A small-molecule ligand and the protein it binds are described below.
Small molecule (SMILES): C[C@@H](Cc1ccsc1)NC(=O)NC[C@H](Cc1ccc(O)cc1)N(C)C

Sequence of chain 1.F:
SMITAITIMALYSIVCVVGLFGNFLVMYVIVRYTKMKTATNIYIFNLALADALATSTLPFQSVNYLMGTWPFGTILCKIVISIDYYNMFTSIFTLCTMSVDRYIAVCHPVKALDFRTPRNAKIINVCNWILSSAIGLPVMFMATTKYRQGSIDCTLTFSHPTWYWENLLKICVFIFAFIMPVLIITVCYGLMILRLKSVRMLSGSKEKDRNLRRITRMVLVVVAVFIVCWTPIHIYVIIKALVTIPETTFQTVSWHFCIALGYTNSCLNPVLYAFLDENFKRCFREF

Binding-site contacts:
Ligand atom C19 contacts residue VAL237 of chain 1.F at 3.6 Å (hydrophobic).
Ligand atom C09 contacts residue GLN125 of chain 1.F at 3.9 Å.
Ligand atom C24 contacts residue ASP148 of chain 1.F at 3.3 Å.
Ligand atom C25 contacts residue MET152 of chain 1.F at 3.7 Å (hydrophobic).
Ligand atom N03 contacts residue ASP148 of chain 1.F at 3.7 Å.
Ligand atom C09 contacts residue VAL144 of chain 1.F at 3.9 Å (hydrophobic).
Ligand atom C10 contacts residue ASP148 of chain 1.F at 3.2 Å.
Ligand atom O20 contacts residue LYS234 of chain 1.F at 3.9 Å.
Ligand atom C24 contacts residue TYR327 of chain 1.F at 3.4 Å (hydrophobic).
Ligand atom O01 contacts residue TRP319 of chain 1.F at 4.1 Å.
Ligand atom C22 contacts residue TYR149 of chain 1.F at 3.5 Å (hydrophobic).
Ligand atom C09 contacts residue ILE145 of chain 1.F at 3.7 Å (hydrophobic).
Ligand atom C25 contacts residue ASP148 of chain 1.F at 3.4 Å.
Ligand atom C10 contacts residue ILE145 of chain 1.F at 3.8 Å (hydrophobic).
Ligand atom C24 contacts residue MET152 of chain 1.F at 3.7 Å (hydrophobic).
Ligand atom N23 contacts residue ASP148 of chain 1.F at 3.2 Å (salt-bridge).
Ligand atom N03 contacts residue GLN125 of chain 1.F at 3.6 Å.
Ligand atom O20 contacts residue VAL237 of chain 1.F at 3.9 Å.
Ligand atom C19 contacts residue VAL301 of chain 1.F at 4.1 Å (hydrophobic).
Ligand atom S08 contacts residue TRP134 of chain 1.F at 4.1 Å.
Ligand atom C07 contacts residue GLN125 of chain 1.F at 4.1 Å.
Ligand atom C18 contacts residue VAL237 of chain 1.F at 3.7 Å (hydrophobic).
Ligand atom C09 contacts residue ASP148 of chain 1.F at 3.4 Å.
Ligand atom N12 contacts residue TYR327 of chain 1.F at 4.1 Å.
Ligand atom C21 contacts residue TYR149 of chain 1.F at 3.6 Å (hydrophobic).
Ligand atom C15 contacts residue MET152 of chain 1.F at 3.9 Å (hydrophobic).
Ligand atom C09 contacts residue THR121 of chain 1.F at 3.9 Å.
Ligand atom C10 contacts residue GLN125 of chain 1.F at 4.0 Å.
Ligand atom N23 contacts residue TYR327 of chain 1.F at 3.8 Å.
Ligand atom S08 contacts residue VAL144 of chain 1.F at 3.7 Å.
Ligand atom N12 contacts residue GLN125 of chain 1.F at 3.7 Å.
Ligand atom C21 contacts residue VAL237 of chain 1.F at 4.0 Å (hydrophobic).
Ligand atom N12 contacts residue ASP148 of chain 1.F at 3.4 Å (salt-bridge).
Ligand atom C07 contacts residue ASN128 of chain 1.F at 4.0 Å.
Ligand atom C02 contacts residue ASP148 of chain 1.F at 3.9 Å.
Ligand atom C25 contacts residue TYR149 of chain 1.F at 3.9 Å (hydrophobic).
Ligand atom O20 contacts residue VAL301 of chain 1.F at 3.5 Å.
Ligand atom C18 contacts residue VAL301 of chain 1.F at 3.8 Å (hydrophobic).
Ligand atom S08 contacts residue GLN125 of chain 1.F at 3.7 Å.
Ligand atom C17 contacts residue ILE297 of chain 1.F at 3.9 Å (hydrophobic).